Binding-site contacts:
Ligand atom O5 contacts residue ASN181 of chain 1.A at 2.2 Å (h-bond).
Ligand atom O4 contacts residue THR286 of chain 1.A at 4.4 Å.
Ligand atom O5 contacts residue THR183 of chain 1.A at 2.9 Å (h-bond).
Ligand atom O7 contacts residue ASN181 of chain 1.A at 3.8 Å.
Ligand atom C7 contacts residue ASN181 of chain 1.A at 3.9 Å.
Ligand atom C1 contacts residue ASN181 of chain 1.A at 1.4 Å.
Ligand atom C2 contacts residue ASN181 of chain 1.A at 2.7 Å.
Ligand atom C1 contacts residue THR183 of chain 1.A at 3.9 Å.
Ligand atom C4 contacts residue THR183 of chain 1.A at 4.4 Å.
Ligand atom N2 contacts residue ASN181 of chain 1.A at 3.4 Å (h-bond).
Ligand atom O4 contacts residue GLY284 of chain 1.A at 3.5 Å (h-bond).
Ligand atom C3 contacts residue ASN181 of chain 1.A at 3.8 Å.
Ligand atom O6 contacts residue ASN181 of chain 1.A at 4.0 Å.
Ligand atom O4 contacts residue THR183 of chain 1.A at 4.2 Å.
Ligand atom C5 contacts residue THR286 of chain 1.A at 4.2 Å.
Ligand atom C5 contacts residue ASN181 of chain 1.A at 3.2 Å.
Ligand atom C6 contacts residue THR286 of chain 1.A at 4.1 Å.
Ligand atom C6 contacts residue ASN181 of chain 1.A at 3.3 Å.
Ligand atom C4 contacts residue ASN181 of chain 1.A at 4.1 Å.
Ligand atom C5 contacts residue THR183 of chain 1.A at 3.6 Å.

A small-molecule ligand and the protein it binds are described below.
Small molecule (SMILES): CC(=O)N[C@@H]1[C@@H](O)[C@H](O)[C@@H](CO)O[C@H]1O

Sequence of chain 1.A:
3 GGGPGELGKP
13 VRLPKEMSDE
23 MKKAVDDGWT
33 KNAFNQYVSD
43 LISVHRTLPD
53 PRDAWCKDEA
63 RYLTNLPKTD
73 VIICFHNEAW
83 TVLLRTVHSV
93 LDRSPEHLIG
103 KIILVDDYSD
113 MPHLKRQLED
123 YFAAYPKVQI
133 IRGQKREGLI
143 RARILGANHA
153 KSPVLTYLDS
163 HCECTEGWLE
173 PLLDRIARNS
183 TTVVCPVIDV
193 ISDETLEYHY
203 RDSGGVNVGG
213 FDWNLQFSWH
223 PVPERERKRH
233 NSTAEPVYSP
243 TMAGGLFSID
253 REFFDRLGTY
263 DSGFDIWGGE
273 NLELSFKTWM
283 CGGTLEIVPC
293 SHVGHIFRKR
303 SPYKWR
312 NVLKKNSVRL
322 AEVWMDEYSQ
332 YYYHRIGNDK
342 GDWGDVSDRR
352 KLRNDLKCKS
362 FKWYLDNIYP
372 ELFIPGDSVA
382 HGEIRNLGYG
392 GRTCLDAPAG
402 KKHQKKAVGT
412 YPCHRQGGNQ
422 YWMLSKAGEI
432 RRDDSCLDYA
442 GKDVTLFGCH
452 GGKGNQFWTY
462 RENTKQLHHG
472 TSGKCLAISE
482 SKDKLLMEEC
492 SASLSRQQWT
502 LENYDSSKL